This small molecule binds to this protein.
Small molecule (SMILES): CC(C)[C@@H](C=O)NC(=O)[C@H](CC(N)=O)NC(=O)[C@H](CCC(=O)O)NC(=O)[C@H](Cc1ccc(OP(=O)(O)O)cc1)NC(=O)[C@H](CCC(=O)O)NC(=O)[C@@H](N)CC(=O)O

Binding-site contacts:
Ligand atom O1P contacts residue ARG17 of chain 1.I at 2.8 Å (salt-bridge).
Ligand atom P contacts residue GLY37 of chain 1.I at 3.7 Å.
Ligand atom CG contacts residue ILE56 of chain 1.I at 3.7 Å (hydrophobic).
Ligand atom OD1 contacts residue PHE55 of chain 1.I at 3.4 Å.
Ligand atom O3P contacts residue GLY37 of chain 1.I at 3.1 Å (h-bond).
Ligand atom CD1 contacts residue ILE56 of chain 1.I at 3.9 Å (hydrophobic).
Ligand atom CB contacts residue PHE55 of chain 1.I at 3.7 Å (hydrophobic).
Ligand atom CZ contacts residue ARG17 of chain 1.I at 3.7 Å.
Ligand atom CA contacts residue HIS54 of chain 1.I at 3.8 Å.
Ligand atom OD1 contacts residue ILE56 of chain 1.I at 2.9 Å (h-bond).
Ligand atom CZ contacts residue SER35 of chain 1.I at 3.6 Å.
Ligand atom CG contacts residue HIS54 of chain 1.I at 3.6 Å.
Ligand atom ND2 contacts residue ILE56 of chain 1.I at 2.8 Å (h-bond).
Ligand atom O2P contacts residue SER35 of chain 1.I at 3.5 Å (h-bond).
Ligand atom CB contacts residue ARG17 of chain 1.I at 3.4 Å.
Ligand atom CG contacts residue ILE56 of chain 1.I at 3.7 Å (hydrophobic).
Ligand atom P contacts residue SER35 of chain 1.I at 3.8 Å.
Ligand atom O1P contacts residue ARG33 of chain 1.I at 2.8 Å (salt-bridge).
Ligand atom ND2 contacts residue GLN58 of chain 1.I at 3.8 Å.
Ligand atom C contacts residue ARG17 of chain 1.I at 3.6 Å.
Ligand atom O contacts residue ARG17 of chain 1.I at 2.8 Å (salt-bridge).
Ligand atom OH contacts residue SER35 of chain 1.I at 2.8 Å (h-bond).
Ligand atom CB contacts residue HIS54 of chain 1.I at 3.7 Å.
Ligand atom O2P contacts residue GLY37 of chain 1.I at 3.5 Å (h-bond).
Ligand atom OD2 contacts residue ARG17 of chain 1.I at 3.5 Å.
Ligand atom N contacts residue HIS54 of chain 1.I at 2.8 Å (h-bond).
Ligand atom O2P contacts residue ARG33 of chain 1.I at 3.0 Å (salt-bridge).
Ligand atom C contacts residue HIS54 of chain 1.I at 3.5 Å.
Ligand atom CG1 contacts residue LYS38 of chain 1.I at 3.6 Å.
Ligand atom CG2 contacts residue ILE56 of chain 1.I at 3.6 Å (hydrophobic).
Ligand atom OH contacts residue VAL43 of chain 1.I at 3.7 Å.
Ligand atom CD1 contacts residue ARG17 of chain 1.I at 3.7 Å.
Ligand atom O2P contacts residue HIS36 of chain 1.I at 2.8 Å (h-bond).
Ligand atom P contacts residue ARG33 of chain 1.I at 3.8 Å.
Ligand atom CA contacts residue HIS54 of chain 1.I at 3.4 Å.
Ligand atom CE1 contacts residue ARG17 of chain 1.I at 3.5 Å.
Ligand atom CB contacts residue HIS54 of chain 1.I at 3.7 Å.
Ligand atom CD1 contacts residue HIS54 of chain 1.I at 3.6 Å.
Ligand atom CG contacts residue ARG53 of chain 1.I at 3.8 Å.
Ligand atom CE1 contacts residue VAL43 of chain 1.I at 3.6 Å (hydrophobic).

Sequence of chain 1.I:
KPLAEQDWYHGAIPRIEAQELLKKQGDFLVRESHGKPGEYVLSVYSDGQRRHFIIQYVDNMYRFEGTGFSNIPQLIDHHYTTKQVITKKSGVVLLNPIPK